Binding-site contacts:
Ligand atom O4 contacts residue ASN159 of chain 1.B at 2.9 Å (h-bond).
Ligand atom O4 contacts residue TYR195 of chain 1.B at 4.2 Å.
Ligand atom N2 contacts residue GLN164 of chain 1.B at 2.9 Å (h-bond).
Ligand atom C3 contacts residue GLN164 of chain 1.B at 3.8 Å.
Ligand atom C3 contacts residue ASN159 of chain 1.B at 3.5 Å.
Ligand atom C2 contacts residue TYR195 of chain 1.B at 3.9 Å (hydrophobic).
Ligand atom O7 contacts residue TRP166 of chain 1.B at 3.9 Å.
Ligand atom C2 contacts residue GLN164 of chain 1.B at 3.7 Å.
Ligand atom O7 contacts residue GLY190 of chain 1.B at 3.6 Å.
Ligand atom C7 contacts residue GLN164 of chain 1.B at 3.8 Å.
Ligand atom O5 contacts residue TYR195 of chain 1.B at 3.5 Å (h-bond).
Ligand atom C2 contacts residue TRP166 of chain 1.B at 4.0 Å (hydrophobic).
Ligand atom O3 contacts residue ASN159 of chain 1.B at 2.6 Å (h-bond).
Ligand atom O3 contacts residue TYR195 of chain 1.B at 4.1 Å.
Ligand atom C3 contacts residue TRP166 of chain 1.B at 3.9 Å (hydrophobic).
Ligand atom C6 contacts residue ASN192 of chain 1.B at 3.6 Å.
Ligand atom N2 contacts residue TRP166 of chain 1.B at 3.2 Å (h-bond).
Ligand atom C8 contacts residue TRP166 of chain 1.B at 3.6 Å (hydrophobic).
Ligand atom O5 contacts residue ASN192 of chain 1.B at 3.4 Å (h-bond).
Ligand atom C8 contacts residue HIS171 of chain 1.B at 3.5 Å.
Ligand atom C7 contacts residue GLU191 of chain 1.B at 3.8 Å.
Ligand atom O7 contacts residue GLU191 of chain 1.B at 3.0 Å (salt-bridge).
Ligand atom C4 contacts residue ASN192 of chain 1.B at 3.9 Å.
Ligand atom C1 contacts residue TYR195 of chain 1.B at 4.1 Å (hydrophobic).
Ligand atom O6 contacts residue TYR195 of chain 1.B at 4.1 Å.
Ligand atom C8 contacts residue GLU191 of chain 1.B at 3.9 Å.
Ligand atom C7 contacts residue TRP166 of chain 1.B at 3.5 Å (hydrophobic).
Ligand atom O7 contacts residue TYR195 of chain 1.B at 3.9 Å.
Ligand atom C8 contacts residue GLY165 of chain 1.B at 3.6 Å.
Ligand atom C8 contacts residue GLN164 of chain 1.B at 3.9 Å.
Ligand atom O3 contacts residue GLN164 of chain 1.B at 4.2 Å.
Ligand atom C4 contacts residue ASN159 of chain 1.B at 4.0 Å.
Ligand atom O4 contacts residue ASN192 of chain 1.B at 2.9 Å (h-bond).
Ligand atom C2 contacts residue GLU191 of chain 1.B at 3.7 Å.
Ligand atom C5 contacts residue ASN192 of chain 1.B at 3.8 Å.
Ligand atom O1 contacts residue GLU191 of chain 1.B at 3.7 Å.
Ligand atom C4 contacts residue TYR195 of chain 1.B at 4.1 Å (hydrophobic).
Ligand atom O2 contacts residue GLU191 of chain 1.B at 4.0 Å.
Ligand atom C1 contacts residue GLN164 of chain 1.B at 4.2 Å.
Ligand atom O3 contacts residue TRP166 of chain 1.B at 2.9 Å (h-bond).

A protein and the small-molecule ligand that binds it are described below.
Small molecule (SMILES): CC(=O)N[C@H]1[C@H](O[C@@H]2[C@@H](O)[C@H](O)O[C@H](CO)[C@@H]2O)O[C@H](CO)[C@@H](O)[C@@H]1O

Sequence of chain 1.B:
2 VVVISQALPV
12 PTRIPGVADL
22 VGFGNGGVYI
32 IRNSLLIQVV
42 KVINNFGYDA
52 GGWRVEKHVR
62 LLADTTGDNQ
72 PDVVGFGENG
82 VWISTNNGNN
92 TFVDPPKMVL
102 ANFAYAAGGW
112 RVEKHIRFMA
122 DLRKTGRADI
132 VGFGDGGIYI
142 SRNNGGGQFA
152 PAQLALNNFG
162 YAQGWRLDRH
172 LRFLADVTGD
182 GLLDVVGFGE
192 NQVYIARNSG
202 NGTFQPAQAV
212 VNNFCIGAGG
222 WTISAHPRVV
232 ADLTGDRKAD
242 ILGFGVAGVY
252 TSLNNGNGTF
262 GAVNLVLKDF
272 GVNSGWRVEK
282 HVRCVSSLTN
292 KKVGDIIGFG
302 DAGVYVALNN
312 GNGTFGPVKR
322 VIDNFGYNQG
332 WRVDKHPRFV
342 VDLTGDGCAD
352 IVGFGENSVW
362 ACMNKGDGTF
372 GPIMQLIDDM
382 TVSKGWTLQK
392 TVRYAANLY